The small molecule below binds the protein below.
Small molecule (SMILES): NC1=NC(=O)C2=N[C@H]3C(S)=C(S)[C@@H](CO[P](=O)(O)O[P](=O)(O)OC[C@H]4O[C@@H](n5cnc6c(=O)[nH]c(N)nc65)[C@H](O)[C@@H]4O)O[C@H]3NC2=N1

Sequence of chain 1.A:
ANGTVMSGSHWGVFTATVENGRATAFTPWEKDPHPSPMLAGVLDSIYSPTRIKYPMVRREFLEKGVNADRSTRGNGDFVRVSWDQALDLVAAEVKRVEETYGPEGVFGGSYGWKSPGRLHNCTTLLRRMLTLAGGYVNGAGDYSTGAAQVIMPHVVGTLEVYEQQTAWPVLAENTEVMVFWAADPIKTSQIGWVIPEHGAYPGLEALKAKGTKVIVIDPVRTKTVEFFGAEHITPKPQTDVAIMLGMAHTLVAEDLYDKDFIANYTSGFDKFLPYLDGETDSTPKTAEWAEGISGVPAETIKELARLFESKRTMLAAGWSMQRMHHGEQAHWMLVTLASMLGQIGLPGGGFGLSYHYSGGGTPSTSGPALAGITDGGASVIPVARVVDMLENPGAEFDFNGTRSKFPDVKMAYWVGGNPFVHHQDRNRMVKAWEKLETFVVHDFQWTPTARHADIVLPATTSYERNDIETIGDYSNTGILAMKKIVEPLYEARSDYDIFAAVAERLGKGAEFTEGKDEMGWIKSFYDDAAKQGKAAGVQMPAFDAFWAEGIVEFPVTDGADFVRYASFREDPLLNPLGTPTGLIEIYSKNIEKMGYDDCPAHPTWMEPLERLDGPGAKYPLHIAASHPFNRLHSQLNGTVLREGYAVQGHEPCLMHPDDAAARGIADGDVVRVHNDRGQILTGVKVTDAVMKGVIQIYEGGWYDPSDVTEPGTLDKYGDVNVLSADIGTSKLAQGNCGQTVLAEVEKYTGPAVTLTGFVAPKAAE

Binding-site contacts:
Ligand atom O17 contacts residue HIS685 of chain 1.A at 3.1 Å (h-bond).
Ligand atom N15 contacts residue HIS685 of chain 1.A at 3.1 Å (h-bond).
Ligand atom O11 contacts residue HIS480 of chain 1.A at 3.3 Å.
Ligand atom O2A contacts residue GLY157 of chain 1.A at 3.2 Å.
Ligand atom O1A contacts residue ASN476 of chain 1.A at 2.5 Å (h-bond).
Ligand atom O2A contacts residue TRP158 of chain 1.A at 2.6 Å (h-bond).
Ligand atom O3' contacts residue ASP501 of chain 1.A at 2.7 Å (salt-bridge).
Ligand atom O2' contacts residue ASP501 of chain 1.A at 2.8 Å (salt-bridge).
Ligand atom O4' contacts residue GLY474 of chain 1.A at 3.1 Å.
Ligand atom O2B contacts residue GLN693 of chain 1.A at 2.7 Å (h-bond).
Ligand atom S12 contacts residue 6MO1 of chain 1.E at 2.5 Å.
Ligand atom S13 contacts residue SER189 of chain 1.A at 3.0 Å.
Ligand atom S13 contacts residue 6MO1 of chain 1.E at 2.4 Å.
Ligand atom S13 contacts residue TYR188 of chain 1.A at 3.3 Å (h-bond).
Ligand atom O1A contacts residue HIS480 of chain 1.A at 2.6 Å (h-bond).
Ligand atom C13 contacts residue TYR188 of chain 1.A at 3.3 Å (hydrophobic).
Ligand atom O2B contacts residue TRP158 of chain 1.A at 3.1 Å.
Ligand atom N2 contacts residue ASP553 of chain 1.A at 2.9 Å (salt-bridge).
Ligand atom S12 contacts residue TYR156 of chain 1.A at 3.2 Å (h-bond).
Ligand atom O6 contacts residue ARG523 of chain 1.A at 3.0 Å (salt-bridge).
Ligand atom S13 contacts residue PGD1 of chain 1.D at 3.3 Å (h-bond).
Ligand atom N20 contacts residue ASN779 of chain 1.A at 3.1 Å (h-bond).
Ligand atom O1B contacts residue GLN693 of chain 1.A at 3.2 Å (h-bond).
Ligand atom O1B contacts residue SER692 of chain 1.A at 2.5 Å (h-bond).
Ligand atom N19 contacts residue ASN779 of chain 1.A at 2.9 Å (h-bond).
Ligand atom N18 contacts residue ALA683 of chain 1.A at 2.9 Å (h-bond).
Ligand atom N19 contacts residue GLY796 of chain 1.A at 2.9 Å (h-bond).
Ligand atom O17 contacts residue ARG368 of chain 1.A at 3.2 Å.
Ligand atom N20 contacts residue GLN482 of chain 1.A at 3.4 Å (h-bond).
Ligand atom O1B contacts residue HIS691 of chain 1.A at 3.3 Å.
Ligand atom O3A contacts residue HIS480 of chain 1.A at 3.1 Å.
Ligand atom C8 contacts residue LYS159 of chain 1.A at 3.3 Å.
Ligand atom S12 contacts residue SER189 of chain 1.A at 3.3 Å (h-bond).
Ligand atom O17 contacts residue GLN797 of chain 1.A at 3.2 Å (h-bond).
Ligand atom S12 contacts residue TRP158 of chain 1.A at 3.4 Å (h-bond).
Ligand atom N2 contacts residue HIS500 of chain 1.A at 3.1 Å (h-bond).
Ligand atom N1 contacts residue ASP553 of chain 1.A at 2.8 Å (salt-bridge).
Ligand atom N22 contacts residue HIS480 of chain 1.A at 3.0 Å (h-bond).
Ligand atom C1' contacts residue ASP501 of chain 1.A at 3.4 Å.
Ligand atom N7 contacts residue SER160 of chain 1.A at 2.7 Å (h-bond).